The small molecule below binds the protein below.
Small molecule (SMILES): O=C(O)[C@@](O)(COP(=O)(O)O)[C@H](O)[C@H](O)COP(=O)(O)O

Sequence of chain 1.C:
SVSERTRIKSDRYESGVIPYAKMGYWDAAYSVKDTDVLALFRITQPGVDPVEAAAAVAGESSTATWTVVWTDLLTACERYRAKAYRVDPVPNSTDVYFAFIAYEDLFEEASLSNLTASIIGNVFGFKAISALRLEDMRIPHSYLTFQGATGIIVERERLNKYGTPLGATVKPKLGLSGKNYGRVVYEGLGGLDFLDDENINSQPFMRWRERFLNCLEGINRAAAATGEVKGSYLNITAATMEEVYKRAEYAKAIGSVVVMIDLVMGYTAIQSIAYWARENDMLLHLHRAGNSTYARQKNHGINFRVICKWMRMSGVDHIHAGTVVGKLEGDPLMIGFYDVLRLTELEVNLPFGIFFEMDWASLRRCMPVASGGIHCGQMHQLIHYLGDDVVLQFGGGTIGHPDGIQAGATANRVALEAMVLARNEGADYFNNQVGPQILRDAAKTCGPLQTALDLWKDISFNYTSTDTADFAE

Binding-site contacts:
Ligand atom P1 contacts residue THR69 of chain 1.O at 3.4 Å.
Ligand atom O1 contacts residue LYS179 of chain 1.C at 3.1 Å (salt-bridge).
Ligand atom O2P contacts residue GLY384 of chain 1.C at 2.8 Å (h-bond).
Ligand atom O4 contacts residue GLY383 of chain 1.C at 3.1 Å.
Ligand atom O4 contacts residue SER382 of chain 1.C at 2.9 Å (h-bond).
Ligand atom O7 contacts residue MG1 of chain 1.X at 2.1 Å.
Ligand atom O2P contacts residue LYS337 of chain 1.C at 2.9 Å (salt-bridge).
Ligand atom O7 contacts residue LYS181 of chain 1.C at 2.6 Å (salt-bridge).
Ligand atom O2P contacts residue TRP70 of chain 1.O at 3.3 Å.
Ligand atom O3 contacts residue GLU208 of chain 1.C at 3.0 Å (salt-bridge).
Ligand atom O3 contacts residue KCX205 of chain 1.C at 2.6 Å (h-bond).
Ligand atom O7 contacts residue ASN127 of chain 1.O at 2.9 Å (h-bond).
Ligand atom O2 contacts residue LYS179 of chain 1.C at 2.9 Å (salt-bridge).
Ligand atom O5P contacts residue ARG298 of chain 1.C at 2.9 Å (salt-bridge).
Ligand atom O6 contacts residue GLU64 of chain 1.O at 3.4 Å (salt-bridge).
Ligand atom O2P contacts residue GLY383 of chain 1.C at 3.3 Å.
Ligand atom C3 contacts residue KCX205 of chain 1.C at 3.1 Å.
Ligand atom O5P contacts residue LEU338 of chain 1.C at 3.3 Å.
Ligand atom O2 contacts residue MG1 of chain 1.X at 2.3 Å.
Ligand atom O2 contacts residue KCX205 of chain 1.C at 3.1 Å (h-bond).
Ligand atom O7 contacts residue GLU208 of chain 1.C at 3.2 Å (salt-bridge).
Ligand atom O4P contacts residue HIS330 of chain 1.C at 2.8 Å (h-bond).
Ligand atom O3P contacts residue THR69 of chain 1.O at 2.5 Å (h-bond).
Ligand atom C contacts residue MG1 of chain 1.X at 2.8 Å.
Ligand atom O4P contacts residue SER382 of chain 1.C at 3.4 Å (h-bond).
Ligand atom O3 contacts residue HIS297 of chain 1.C at 2.9 Å (h-bond).
Ligand atom O2P contacts residue THR69 of chain 1.O at 3.4 Å (h-bond).
Ligand atom C contacts residue ASN127 of chain 1.O at 3.3 Å.
Ligand atom O6 contacts residue LYS337 of chain 1.C at 2.8 Å (salt-bridge).
Ligand atom O3P contacts residue GLY407 of chain 1.C at 2.8 Å (h-bond).
Ligand atom O7 contacts residue ASP207 of chain 1.C at 3.0 Å (salt-bridge).
Ligand atom C2 contacts residue MG1 of chain 1.X at 2.8 Å.
Ligand atom O1P contacts residue GLY406 of chain 1.C at 2.8 Å (h-bond).
Ligand atom O6P contacts residue ARG298 of chain 1.C at 3.0 Å (salt-bridge).
Ligand atom O2 contacts residue THR177 of chain 1.C at 2.8 Å (h-bond).
Ligand atom C3 contacts residue MG1 of chain 1.X at 3.0 Å.
Ligand atom O7 contacts residue LYS179 of chain 1.C at 3.3 Å (salt-bridge).
Ligand atom O3P contacts residue LYS179 of chain 1.C at 3.3 Å.
Ligand atom O3 contacts residue MG1 of chain 1.X at 2.2 Å.
Ligand atom O2 contacts residue ASP207 of chain 1.C at 3.4 Å (salt-bridge).

Sequence of chain 1.O:
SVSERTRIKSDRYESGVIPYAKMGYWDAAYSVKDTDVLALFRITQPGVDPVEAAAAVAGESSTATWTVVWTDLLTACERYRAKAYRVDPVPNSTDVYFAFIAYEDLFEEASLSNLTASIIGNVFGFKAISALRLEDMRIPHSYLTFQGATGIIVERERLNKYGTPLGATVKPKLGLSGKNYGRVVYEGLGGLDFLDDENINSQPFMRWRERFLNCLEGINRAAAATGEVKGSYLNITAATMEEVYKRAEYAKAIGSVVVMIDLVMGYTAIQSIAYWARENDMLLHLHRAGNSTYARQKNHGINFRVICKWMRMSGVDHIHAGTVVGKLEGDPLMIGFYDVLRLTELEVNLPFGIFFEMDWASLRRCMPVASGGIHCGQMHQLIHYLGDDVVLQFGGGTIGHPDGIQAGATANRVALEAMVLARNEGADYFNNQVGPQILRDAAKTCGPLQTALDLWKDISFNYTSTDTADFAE